The protein below binds the small molecule below.
Small molecule (SMILES): C[C@@H](C=O)NC(=O)[C@H](CC(=O)O)NC(=O)[C@H](CO)NC(=O)[C@H](CC(=O)O)NC(=O)[C@H](CO)NC(=O)[C@H](CC(=O)O)NC(=O)[C@@H](N)CO

Binding-site contacts:
Ligand atom OD1 contacts residue NAG1 of chain 1.M at 4.2 Å.
Ligand atom CB contacts residue TYR106 of chain 1.F at 4.2 Å (hydrophobic).
Ligand atom C contacts residue NAG1 of chain 1.M at 3.9 Å.
Ligand atom CG contacts residue ALA102 of chain 1.F at 3.6 Å (hydrophobic).
Ligand atom N contacts residue TYR32 of chain 1.F at 4.3 Å.
Ligand atom C contacts residue ARG98 of chain 1.F at 4.2 Å.
Ligand atom CG contacts residue ARG101 of chain 1.F at 3.6 Å.
Ligand atom C contacts residue ARG101 of chain 1.F at 4.0 Å.
Ligand atom O contacts residue NAG1 of chain 1.M at 4.3 Å.
Ligand atom O contacts residue TYR32 of chain 1.F at 2.8 Å (h-bond).
Ligand atom N contacts residue NAG1 of chain 1.M at 3.5 Å.
Ligand atom CA contacts residue ARG101 of chain 1.F at 4.2 Å.
Ligand atom OD1 contacts residue GLY100 of chain 1.F at 4.0 Å.
Ligand atom OD2 contacts residue THR103 of chain 1.F at 2.7 Å (h-bond).
Ligand atom OD1 contacts residue ARG101 of chain 1.F at 3.1 Å (salt-bridge).
Ligand atom OG contacts residue TYR106 of chain 1.F at 3.7 Å.
Ligand atom C contacts residue ARG101 of chain 1.F at 4.2 Å.
Ligand atom CG contacts residue NAG1 of chain 1.M at 3.7 Å.
Ligand atom CB contacts residue NAG1 of chain 1.M at 3.9 Å.
Ligand atom OG contacts residue NAG1 of chain 1.M at 1.4 Å.
Ligand atom CA contacts residue TYR32 of chain 1.F at 3.9 Å (hydrophobic).
Ligand atom OD1 contacts residue ALA102 of chain 1.F at 2.5 Å (h-bond).
Ligand atom OD2 contacts residue NAG1 of chain 1.M at 2.7 Å (h-bond).
Ligand atom CA contacts residue NAG1 of chain 1.M at 2.9 Å.
Ligand atom C contacts residue NAG1 of chain 1.M at 4.2 Å.
Ligand atom O contacts residue TYR32 of chain 1.F at 3.9 Å.
Ligand atom OD2 contacts residue ARG101 of chain 1.F at 3.8 Å.
Ligand atom CG contacts residue GLY100 of chain 1.F at 4.2 Å.
Ligand atom C contacts residue TYR32 of chain 1.F at 3.5 Å (hydrophobic).
Ligand atom O contacts residue NAG1 of chain 1.M at 3.9 Å.
Ligand atom O contacts residue ARG101 of chain 1.F at 3.2 Å (salt-bridge).
Ligand atom O contacts residue ARG101 of chain 1.F at 3.5 Å (salt-bridge).
Ligand atom O contacts residue ARG98 of chain 1.F at 3.8 Å.
Ligand atom OD2 contacts residue GLY100 of chain 1.F at 3.6 Å.
Ligand atom C contacts residue TYR32 of chain 1.F at 3.9 Å (hydrophobic).
Ligand atom OD1 contacts residue THR103 of chain 1.F at 3.8 Å.
Ligand atom OD2 contacts residue ALA102 of chain 1.F at 3.9 Å.
Ligand atom CG contacts residue THR103 of chain 1.F at 3.7 Å.
Ligand atom CB contacts residue NAG1 of chain 1.M at 2.3 Å.
Ligand atom O contacts residue GLY100 of chain 1.F at 3.4 Å.

Sequence of chain 1.E:
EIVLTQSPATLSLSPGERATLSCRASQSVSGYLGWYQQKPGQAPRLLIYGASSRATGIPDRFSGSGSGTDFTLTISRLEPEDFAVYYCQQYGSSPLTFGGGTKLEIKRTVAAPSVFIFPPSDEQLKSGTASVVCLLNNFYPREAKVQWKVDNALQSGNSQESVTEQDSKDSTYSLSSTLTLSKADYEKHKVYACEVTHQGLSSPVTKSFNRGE

Sequence of chain 1.F:
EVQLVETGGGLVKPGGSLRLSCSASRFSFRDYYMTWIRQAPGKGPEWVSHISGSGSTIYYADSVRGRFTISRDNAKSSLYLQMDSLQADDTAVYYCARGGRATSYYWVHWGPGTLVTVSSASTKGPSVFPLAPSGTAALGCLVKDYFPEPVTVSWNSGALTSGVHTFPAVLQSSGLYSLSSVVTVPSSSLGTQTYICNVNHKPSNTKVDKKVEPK